Binding-site contacts:
Ligand atom N13 contacts residue MET114 of chain 1.G at 3.9 Å.
Ligand atom C4 contacts residue TRP143 of chain 1.F at 3.8 Å (hydrophobic).
Ligand atom C1 contacts residue SER142 of chain 1.F at 3.6 Å.
Ligand atom C3 contacts residue TYR89 of chain 1.F at 4.0 Å (hydrophobic).
Ligand atom N13 contacts residue THR144 of chain 1.F at 3.8 Å.
Ligand atom C10 contacts residue LEU112 of chain 1.G at 4.2 Å (hydrophobic).
Ligand atom C7 contacts residue TRP143 of chain 1.F at 4.0 Å (hydrophobic).
Ligand atom C2 contacts residue CYS188 of chain 1.F at 4.2 Å (hydrophobic).
Ligand atom C7 contacts residue CYS188 of chain 1.F at 3.6 Å (hydrophobic).
Ligand atom C5 contacts residue MET114 of chain 1.G at 3.9 Å (hydrophobic).
Ligand atom C6 contacts residue MET114 of chain 1.G at 3.8 Å (hydrophobic).
Ligand atom C9 contacts residue ARG104 of chain 1.G at 3.9 Å.
Ligand atom C9 contacts residue THR144 of chain 1.F at 3.7 Å.
Ligand atom C2 contacts residue TYR185 of chain 1.F at 3.9 Å (hydrophobic).
Ligand atom C8 contacts residue THR144 of chain 1.F at 3.9 Å.
Ligand atom C7 contacts residue THR144 of chain 1.F at 4.2 Å.
Ligand atom C2 contacts residue CYS187 of chain 1.F at 4.0 Å (hydrophobic).
Ligand atom C2 contacts residue TRP143 of chain 1.F at 3.9 Å (hydrophobic).
Ligand atom N12 contacts residue TRP143 of chain 1.F at 3.9 Å.
Ligand atom O14 contacts residue TRP143 of chain 1.F at 3.1 Å (h-bond).
Ligand atom N12 contacts residue LEU112 of chain 1.G at 3.9 Å.
Ligand atom C3 contacts residue TRP53 of chain 1.G at 3.7 Å (hydrophobic).
Ligand atom N11 contacts residue TRP143 of chain 1.F at 3.0 Å (h-bond).
Ligand atom C1 contacts residue TRP143 of chain 1.F at 3.1 Å (hydrophobic).
Ligand atom N12 contacts residue THR144 of chain 1.F at 4.0 Å.
Ligand atom C5 contacts residue TRP143 of chain 1.F at 3.8 Å (hydrophobic).
Ligand atom C10 contacts residue TRP143 of chain 1.F at 3.5 Å (hydrophobic).
Ligand atom C2 contacts residue TYR192 of chain 1.F at 3.8 Å (hydrophobic).
Ligand atom N13 contacts residue TRP143 of chain 1.F at 4.2 Å.
Ligand atom C8 contacts residue ARG104 of chain 1.G at 3.4 Å.
Ligand atom C9 contacts residue LEU102 of chain 1.G at 4.2 Å (hydrophobic).
Ligand atom C6 contacts residue TRP143 of chain 1.F at 3.5 Å (hydrophobic).
Ligand atom C3 contacts residue TYR185 of chain 1.F at 3.9 Å (hydrophobic).
Ligand atom C9 contacts residue LEU112 of chain 1.G at 3.9 Å (hydrophobic).
Ligand atom C1 contacts residue TYR192 of chain 1.F at 3.9 Å (hydrophobic).
Ligand atom C10 contacts residue THR144 of chain 1.F at 4.2 Å.
Ligand atom C7 contacts residue TYR192 of chain 1.F at 3.0 Å (hydrophobic).
Ligand atom C3 contacts residue TRP143 of chain 1.F at 4.3 Å (hydrophobic).
Ligand atom C1 contacts residue TYR89 of chain 1.F at 3.0 Å (hydrophobic).
Ligand atom C8 contacts residue LEU112 of chain 1.G at 3.8 Å (hydrophobic).

This protein binds this small molecule.
Small molecule (SMILES): C[C@H](CCOc1nccn1C)N(C)C

Sequence of chain 1.F:
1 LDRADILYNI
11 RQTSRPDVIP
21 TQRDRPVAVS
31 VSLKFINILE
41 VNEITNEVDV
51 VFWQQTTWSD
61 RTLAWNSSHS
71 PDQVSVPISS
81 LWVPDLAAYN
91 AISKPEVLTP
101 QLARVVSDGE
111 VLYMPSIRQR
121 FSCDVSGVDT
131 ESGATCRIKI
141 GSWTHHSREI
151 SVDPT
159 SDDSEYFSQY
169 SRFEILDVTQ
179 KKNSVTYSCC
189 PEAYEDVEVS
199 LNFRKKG

Sequence of chain 1.G:
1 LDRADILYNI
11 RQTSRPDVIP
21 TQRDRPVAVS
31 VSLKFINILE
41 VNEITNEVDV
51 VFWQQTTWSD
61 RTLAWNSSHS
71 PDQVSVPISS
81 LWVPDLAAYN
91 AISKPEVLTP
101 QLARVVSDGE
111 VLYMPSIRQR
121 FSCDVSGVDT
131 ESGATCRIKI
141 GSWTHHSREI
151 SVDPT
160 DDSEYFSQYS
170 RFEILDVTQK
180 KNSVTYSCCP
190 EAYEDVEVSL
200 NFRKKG